Binding-site contacts:
Ligand atom C5 contacts residue ARG85 of chain 2.E at 4.1 Å.
Ligand atom N2 contacts residue NAG2 of chain 2.V at 3.5 Å (h-bond).
Ligand atom O6 contacts residue ARG85 of chain 2.E at 3.6 Å (salt-bridge).
Ligand atom O2 contacts residue ARG85 of chain 2.E at 3.6 Å (salt-bridge).
Ligand atom O5 contacts residue ARG85 of chain 2.E at 2.9 Å (salt-bridge).
Ligand atom C7 contacts residue SER357 of chain 2.B at 4.4 Å.
Ligand atom C8 contacts residue ASN332 of chain 2.B at 4.3 Å.
Ligand atom O5 contacts residue NAG2 of chain 2.V at 4.4 Å.
Ligand atom O4 contacts residue NAG2 of chain 2.V at 3.6 Å.
Ligand atom O7 contacts residue ASN332 of chain 2.B at 3.0 Å (h-bond).
Ligand atom O3 contacts residue NAG1 of chain 2.V at 4.2 Å.
Ligand atom O5 contacts residue ASN332 of chain 2.B at 2.4 Å (h-bond).
Ligand atom C2 contacts residue NAG2 of chain 2.V at 3.2 Å.
Ligand atom C1 contacts residue ARG85 of chain 2.E at 3.5 Å.
Ligand atom C6 contacts residue ARG85 of chain 2.E at 4.3 Å.
Ligand atom O4 contacts residue NAG1 of chain 2.V at 3.6 Å (h-bond).
Ligand atom C5 contacts residue ASN332 of chain 2.B at 3.7 Å.
Ligand atom O3 contacts residue NAG2 of chain 2.V at 4.1 Å.
Ligand atom N2 contacts residue ASN332 of chain 2.B at 2.8 Å (h-bond).
Ligand atom C7 contacts residue NAG2 of chain 2.V at 3.4 Å.
Ligand atom O6 contacts residue NAG1 of chain 2.V at 4.1 Å.
Ligand atom C7 contacts residue ASN332 of chain 2.B at 3.1 Å.
Ligand atom C1 contacts residue NAG2 of chain 2.V at 3.9 Å.
Ligand atom C2 contacts residue ARG85 of chain 2.E at 4.4 Å.
Ligand atom C2 contacts residue ASN332 of chain 2.B at 2.4 Å.
Ligand atom O7 contacts residue ASN355 of chain 2.B at 3.7 Å.
Ligand atom O4 contacts residue ARG85 of chain 2.E at 4.4 Å.
Ligand atom C3 contacts residue NAG2 of chain 2.V at 4.2 Å.
Ligand atom O6 contacts residue GLY66 of chain 2.E at 4.4 Å.
Ligand atom C4 contacts residue ASN332 of chain 2.B at 4.2 Å.
Ligand atom C8 contacts residue NAG2 of chain 2.V at 4.4 Å.
Ligand atom C3 contacts residue ASN332 of chain 2.B at 3.8 Å.
Ligand atom O7 contacts residue NAG1 of chain 2.V at 4.3 Å.
Ligand atom C4 contacts residue NAG1 of chain 2.V at 4.0 Å.
Ligand atom C1 contacts residue ASN332 of chain 2.B at 1.4 Å.
Ligand atom O7 contacts residue NAG2 of chain 2.V at 3.0 Å (h-bond).
Ligand atom O7 contacts residue SER357 of chain 2.B at 3.2 Å (h-bond).

Sequence of chain 2.E:
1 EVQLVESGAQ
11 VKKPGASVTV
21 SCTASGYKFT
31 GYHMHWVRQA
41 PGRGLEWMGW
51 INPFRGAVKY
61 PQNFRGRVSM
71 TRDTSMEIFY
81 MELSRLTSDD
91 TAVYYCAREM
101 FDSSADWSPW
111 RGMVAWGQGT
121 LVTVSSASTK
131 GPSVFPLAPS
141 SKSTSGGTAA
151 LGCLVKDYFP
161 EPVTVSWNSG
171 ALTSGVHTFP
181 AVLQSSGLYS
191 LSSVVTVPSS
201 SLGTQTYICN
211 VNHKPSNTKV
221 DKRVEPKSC

A small-molecule ligand and the protein it binds are described below.
Small molecule (SMILES): CC(=O)N[C@H]1[C@H](O[C@H]2[C@H](O)[C@@H](NC(C)=O)CO[C@@H]2CO)O[C@H](CO)[C@@H](O[C@@H]2O[C@H](CO[C@H]3O[C@H](CO[C@H]4O[C@H](CO)[C@@H](O)[C@H](O)[C@@H]4O)[C@@H](O)[C@H](O[C@H]4O[C@H](CO)[C@@H](O)[C@H](O)[C@@H]4O)[C@@H]3O)[C@@H](O)[C@H](O[C@H]3O[C@H](CO)[C@@H](O)[C@H](O)[C@@H]3O)[C@@H]2O)[C@@H]1O

Sequence of chain 2.B:
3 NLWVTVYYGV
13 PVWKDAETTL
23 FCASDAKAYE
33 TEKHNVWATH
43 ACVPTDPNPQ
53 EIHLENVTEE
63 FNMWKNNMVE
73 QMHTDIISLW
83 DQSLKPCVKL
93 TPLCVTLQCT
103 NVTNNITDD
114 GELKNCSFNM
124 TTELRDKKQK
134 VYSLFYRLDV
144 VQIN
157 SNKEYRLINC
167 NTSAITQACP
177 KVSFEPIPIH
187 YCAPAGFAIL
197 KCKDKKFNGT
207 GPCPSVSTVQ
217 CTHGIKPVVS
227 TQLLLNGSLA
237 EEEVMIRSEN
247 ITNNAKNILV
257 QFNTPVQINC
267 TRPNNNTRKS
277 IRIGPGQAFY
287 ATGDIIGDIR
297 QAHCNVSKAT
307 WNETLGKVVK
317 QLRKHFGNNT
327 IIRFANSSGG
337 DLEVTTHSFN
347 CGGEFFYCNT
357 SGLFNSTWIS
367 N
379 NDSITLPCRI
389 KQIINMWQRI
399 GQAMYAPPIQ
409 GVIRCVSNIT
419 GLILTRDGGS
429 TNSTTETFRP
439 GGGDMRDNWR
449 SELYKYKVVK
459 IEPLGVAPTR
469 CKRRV